Binding-site contacts:
Ligand atom C7 contacts residue PRO261 of chain 1.G at 2.1 Å (hydrophobic).
Ligand atom C1 contacts residue ASN416 of chain 1.G at 1.4 Å.
Ligand atom O7 contacts residue PRO261 of chain 1.G at 1.4 Å.
Ligand atom N2 contacts residue ASN416 of chain 1.G at 2.9 Å (h-bond).
Ligand atom C4 contacts residue ASN416 of chain 1.G at 4.2 Å.
Ligand atom C6 contacts residue NAG1 of chain 1.X at 4.1 Å.
Ligand atom C2 contacts residue ASN416 of chain 1.G at 2.4 Å.
Ligand atom C5 contacts residue ASN416 of chain 1.G at 3.7 Å.
Ligand atom C8 contacts residue LEU235 of chain 1.G at 3.7 Å (hydrophobic).
Ligand atom O6 contacts residue ASN232 of chain 1.G at 4.5 Å.
Ligand atom O6 contacts residue ASN416 of chain 1.G at 4.4 Å.
Ligand atom N2 contacts residue PRO261 of chain 1.G at 3.0 Å.
Ligand atom C8 contacts residue ASN416 of chain 1.G at 4.1 Å.
Ligand atom O6 contacts residue NAG1 of chain 1.X at 3.3 Å (h-bond).
Ligand atom C7 contacts residue ASN416 of chain 1.G at 3.6 Å.
Ligand atom C2 contacts residue PRO261 of chain 1.G at 4.3 Å (hydrophobic).
Ligand atom O7 contacts residue ASN416 of chain 1.G at 4.5 Å.
Ligand atom C3 contacts residue ASN416 of chain 1.G at 3.8 Å.
Ligand atom O5 contacts residue ASN416 of chain 1.G at 2.4 Å (h-bond).
Ligand atom C8 contacts residue PRO261 of chain 1.G at 3.0 Å (hydrophobic).

This protein binds this small molecule.
Small molecule (SMILES): CC(=O)N[C@H]1[C@H](O[C@H]2[C@H](O)[C@@H](NC(C)=O)CO[C@@H]2CO)O[C@H](CO)[C@@H](O)[C@@H]1O

Sequence of chain 1.G:
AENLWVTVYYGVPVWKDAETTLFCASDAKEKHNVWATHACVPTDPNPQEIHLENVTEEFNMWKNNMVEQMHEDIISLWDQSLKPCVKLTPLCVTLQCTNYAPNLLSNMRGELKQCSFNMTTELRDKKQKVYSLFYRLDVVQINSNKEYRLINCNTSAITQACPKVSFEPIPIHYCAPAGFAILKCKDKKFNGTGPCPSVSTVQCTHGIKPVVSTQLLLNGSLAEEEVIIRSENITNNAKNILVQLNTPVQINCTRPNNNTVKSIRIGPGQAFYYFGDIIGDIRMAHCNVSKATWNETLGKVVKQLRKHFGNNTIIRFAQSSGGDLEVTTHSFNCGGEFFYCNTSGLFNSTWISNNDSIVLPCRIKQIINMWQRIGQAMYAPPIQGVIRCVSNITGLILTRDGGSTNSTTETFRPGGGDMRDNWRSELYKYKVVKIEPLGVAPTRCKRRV